Binding-site contacts:
Ligand atom C2 contacts residue MET186 of chain 1.A at 3.7 Å (hydrophobic).
Ligand atom C6 contacts residue ILE197 of chain 1.A at 3.9 Å (hydrophobic).
Ligand atom O1 contacts residue LYS91 of chain 1.A at 3.5 Å.
Ligand atom C5 contacts residue ILE197 of chain 1.A at 3.7 Å (hydrophobic).
Ligand atom C2 contacts residue VAL76 of chain 1.A at 4.1 Å (hydrophobic).
Ligand atom C3 contacts residue VAL76 of chain 1.A at 3.5 Å (hydrophobic).
Ligand atom C6 contacts residue ILE118 of chain 1.A at 4.1 Å (hydrophobic).
Ligand atom O2 contacts residue ASP198 of chain 1.A at 2.9 Å (salt-bridge).
Ligand atom O contacts residue VAL76 of chain 1.A at 3.4 Å.
Ligand atom C1 contacts residue ILE197 of chain 1.A at 4.0 Å (hydrophobic).
Ligand atom C1 contacts residue VAL89 of chain 1.A at 3.7 Å (hydrophobic).
Ligand atom C7 contacts residue PHE136 of chain 1.A at 3.9 Å (hydrophobic).
Ligand atom O2 contacts residue PHE136 of chain 1.A at 3.5 Å.
Ligand atom C contacts residue VAL139 of chain 1.A at 4.4 Å (hydrophobic).
Ligand atom C contacts residue VAL89 of chain 1.A at 3.7 Å (hydrophobic).
Ligand atom C7 contacts residue ILE197 of chain 1.A at 4.0 Å (hydrophobic).
Ligand atom C7 contacts residue LYS91 of chain 1.A at 4.1 Å.
Ligand atom C6 contacts residue VAL89 of chain 1.A at 4.2 Å (hydrophobic).
Ligand atom O2 contacts residue ILE197 of chain 1.A at 3.8 Å.
Ligand atom C2 contacts residue ILE197 of chain 1.A at 3.9 Å (hydrophobic).
Ligand atom C contacts residue MET186 of chain 1.A at 4.2 Å (hydrophobic).
Ligand atom O1 contacts residue ASP198 of chain 1.A at 3.4 Å.
Ligand atom O2 contacts residue ILE118 of chain 1.A at 4.0 Å.
Ligand atom C contacts residue ILE197 of chain 1.A at 4.3 Å (hydrophobic).
Ligand atom C7 contacts residue ASP198 of chain 1.A at 3.4 Å.
Ligand atom C3 contacts residue ILE197 of chain 1.A at 3.5 Å (hydrophobic).
Ligand atom C5 contacts residue PHE136 of chain 1.A at 4.3 Å (hydrophobic).
Ligand atom C contacts residue GLU137 of chain 1.A at 3.9 Å.
Ligand atom C3 contacts residue MET186 of chain 1.A at 4.4 Å (hydrophobic).
Ligand atom C1 contacts residue MET186 of chain 1.A at 4.1 Å (hydrophobic).
Ligand atom C6 contacts residue PHE136 of chain 1.A at 4.0 Å (hydrophobic).
Ligand atom C3 contacts residue VAL89 of chain 1.A at 4.4 Å (hydrophobic).
Ligand atom C contacts residue ILE118 of chain 1.A at 3.5 Å (hydrophobic).
Ligand atom C1 contacts residue ILE118 of chain 1.A at 4.4 Å (hydrophobic).
Ligand atom C4 contacts residue VAL76 of chain 1.A at 4.0 Å (hydrophobic).
Ligand atom C4 contacts residue ILE197 of chain 1.A at 3.4 Å (hydrophobic).
Ligand atom O contacts residue ILE197 of chain 1.A at 3.8 Å.
Ligand atom C contacts residue PHE136 of chain 1.A at 4.3 Å (hydrophobic).
Ligand atom C2 contacts residue VAL89 of chain 1.A at 3.8 Å (hydrophobic).
Ligand atom C5 contacts residue ASP198 of chain 1.A at 4.4 Å.

This protein binds this small molecule.
Small molecule (SMILES): Cc1cc(O)cc(C(=O)O)c1

Sequence of chain 1.A:
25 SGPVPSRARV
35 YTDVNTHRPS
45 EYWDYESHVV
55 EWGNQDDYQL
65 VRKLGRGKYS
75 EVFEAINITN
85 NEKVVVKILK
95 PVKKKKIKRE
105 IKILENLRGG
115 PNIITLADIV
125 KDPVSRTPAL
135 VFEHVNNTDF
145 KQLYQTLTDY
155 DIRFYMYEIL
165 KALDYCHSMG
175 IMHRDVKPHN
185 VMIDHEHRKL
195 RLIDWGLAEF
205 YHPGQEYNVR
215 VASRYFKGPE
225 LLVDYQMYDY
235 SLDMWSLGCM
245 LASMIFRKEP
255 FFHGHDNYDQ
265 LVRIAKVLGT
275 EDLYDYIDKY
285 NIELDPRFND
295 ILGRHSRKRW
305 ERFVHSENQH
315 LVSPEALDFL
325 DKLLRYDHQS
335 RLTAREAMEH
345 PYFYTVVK